Sequence of chain 51.B:
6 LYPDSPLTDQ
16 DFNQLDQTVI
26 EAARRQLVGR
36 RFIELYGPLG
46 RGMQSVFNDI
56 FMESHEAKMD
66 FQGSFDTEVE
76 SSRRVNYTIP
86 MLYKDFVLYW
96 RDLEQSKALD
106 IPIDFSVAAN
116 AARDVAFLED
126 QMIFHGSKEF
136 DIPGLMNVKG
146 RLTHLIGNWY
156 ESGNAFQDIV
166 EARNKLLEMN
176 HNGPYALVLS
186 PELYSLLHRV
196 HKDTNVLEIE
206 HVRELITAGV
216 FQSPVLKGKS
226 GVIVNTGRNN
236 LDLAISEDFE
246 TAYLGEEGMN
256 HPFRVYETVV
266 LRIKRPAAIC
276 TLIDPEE

Binding-site contacts:
Ligand atom CA contacts residue ARG29 of chain 51.B at 3.8 Å.
Ligand atom O contacts residue ARG29 of chain 51.B at 3.2 Å (salt-bridge).
Ligand atom CB contacts residue ARG36 of chain 51.B at 3.4 Å.
Ligand atom CG contacts residue ARG36 of chain 51.B at 3.8 Å.
Ligand atom CG2 contacts residue PRO43 of chain 51.B at 3.8 Å (hydrophobic).
Ligand atom CD contacts residue GLU39 of chain 51.B at 3.2 Å.
Ligand atom C contacts residue ARG35 of chain 51.B at 3.9 Å.
Ligand atom N contacts residue ASP243 of chain 51.B at 2.6 Å (salt-bridge).
Ligand atom CG1 contacts residue ASP243 of chain 51.B at 3.2 Å.
Ligand atom O contacts residue PRO43 of chain 51.B at 3.8 Å.
Ligand atom O contacts residue ARG35 of chain 51.B at 2.7 Å (salt-bridge).
Ligand atom C contacts residue ARG29 of chain 51.B at 3.9 Å.
Ligand atom O contacts residue GLU39 of chain 51.B at 3.0 Å (salt-bridge).
Ligand atom CD1 contacts residue ARG36 of chain 51.B at 3.6 Å.
Ligand atom CD1 contacts residue ARG29 of chain 51.B at 3.5 Å.
Ligand atom OE1 contacts residue ARG36 of chain 51.B at 2.9 Å (salt-bridge).
Ligand atom O contacts residue ASP243 of chain 51.B at 4.1 Å.
Ligand atom N contacts residue ARG35 of chain 51.B at 4.0 Å.
Ligand atom CB contacts residue ASP243 of chain 51.B at 4.0 Å.
Ligand atom CA contacts residue ASP243 of chain 51.B at 3.5 Å.
Ligand atom CG2 contacts residue ARG35 of chain 51.B at 3.4 Å.
Ligand atom CA contacts residue ASP243 of chain 51.B at 3.6 Å.
Ligand atom NE2 contacts residue GLU39 of chain 51.B at 2.9 Å (salt-bridge).
Ligand atom CA contacts residue ARG29 of chain 51.B at 4.1 Å.
Ligand atom N contacts residue ASP243 of chain 51.B at 3.2 Å (salt-bridge).
Ligand atom O contacts residue ILE25 of chain 51.B at 3.8 Å.
Ligand atom N contacts residue ARG29 of chain 51.B at 4.2 Å.
Ligand atom N contacts residue PRO43 of chain 51.B at 4.0 Å.
Ligand atom C contacts residue ASP243 of chain 51.B at 3.8 Å.
Ligand atom CG2 contacts residue ARG36 of chain 51.B at 4.1 Å.
Ligand atom C contacts residue ASP243 of chain 51.B at 3.5 Å.
Ligand atom OE1 contacts residue GLU39 of chain 51.B at 3.1 Å (salt-bridge).
Ligand atom CG1 contacts residue ARG36 of chain 51.B at 4.0 Å.
Ligand atom C contacts residue GLU39 of chain 51.B at 3.6 Å.
Ligand atom CD1 contacts residue ARG35 of chain 51.B at 4.0 Å.
Ligand atom CD contacts residue ARG36 of chain 51.B at 3.7 Å.
Ligand atom O contacts residue ARG35 of chain 51.B at 4.0 Å.
Ligand atom CD2 contacts residue LEU40 of chain 51.B at 4.1 Å (hydrophobic).
Ligand atom OE1 contacts residue PHE37 of chain 51.B at 3.7 Å.
Ligand atom CD1 contacts residue LEU40 of chain 51.B at 3.6 Å (hydrophobic).

The small molecule below binds the protein below.
Small molecule (SMILES): CC[C@H](C)[C@H](NC(=O)[C@H](CC(C)C)NC(=O)[C@H](CO)NC(=O)CNC(=O)[C@@H](NC(=O)[C@@H](N)[C@@H](C)O)C(C)C)C(=O)N[C@H](C=O)CCC(N)=O